Binding-site contacts:
Ligand atom O5 contacts residue HIS92 of chain 1.B at 3.3 Å.
Ligand atom O5 contacts residue ZN1 of chain 1.H at 3.0 Å.
Ligand atom S8 contacts residue VAL119 of chain 1.B at 3.8 Å.
Ligand atom S8 contacts residue LEU197 of chain 1.B at 3.8 Å.
Ligand atom N1 contacts residue HIS94 of chain 1.B at 3.2 Å (h-bond).
Ligand atom O5 contacts residue VAL140 of chain 1.B at 4.0 Å.
Ligand atom N1 contacts residue ZN1 of chain 1.H at 2.0 Å.
Ligand atom C20 contacts residue LEU132 of chain 1.B at 3.9 Å (hydrophobic).
Ligand atom C12 contacts residue GOL1 of chain 1.J at 3.6 Å.
Ligand atom O5 contacts residue HIS117 of chain 1.B at 3.7 Å.
Ligand atom S4 contacts residue HIS92 of chain 1.B at 3.6 Å.
Ligand atom C10 contacts residue THR199 of chain 1.B at 3.2 Å.
Ligand atom C10 contacts residue GOL1 of chain 1.J at 4.0 Å.
Ligand atom C7 contacts residue ZN1 of chain 1.H at 3.9 Å.
Ligand atom C22 contacts residue VAL128 of chain 1.B at 4.0 Å (hydrophobic).
Ligand atom O5 contacts residue TRP208 of chain 1.B at 3.8 Å.
Ligand atom O6 contacts residue LEU197 of chain 1.B at 3.5 Å.
Ligand atom C11 contacts residue THR199 of chain 1.B at 3.3 Å.
Ligand atom C23 contacts residue VAL128 of chain 1.B at 3.6 Å (hydrophobic).
Ligand atom C24 contacts residue VAL128 of chain 1.B at 3.6 Å (hydrophobic).
Ligand atom S4 contacts residue HIS117 of chain 1.B at 4.0 Å.
Ligand atom S4 contacts residue THR198 of chain 1.B at 3.9 Å.
Ligand atom O6 contacts residue THR198 of chain 1.B at 3.1 Å (h-bond).
Ligand atom N1 contacts residue GLU104 of chain 1.B at 3.5 Å (salt-bridge).
Ligand atom S8 contacts residue GOL1 of chain 1.J at 4.0 Å.
Ligand atom N1 contacts residue HIS92 of chain 1.B at 3.6 Å.
Ligand atom O5 contacts residue VAL119 of chain 1.B at 3.8 Å.
Ligand atom O6 contacts residue ZN1 of chain 1.H at 4.0 Å.
Ligand atom C9 contacts residue GOL1 of chain 1.J at 3.6 Å.
Ligand atom C18 contacts residue VAL128 of chain 1.B at 3.8 Å (hydrophobic).
Ligand atom S4 contacts residue ZN1 of chain 1.H at 2.7 Å.
Ligand atom C21 contacts residue LEU132 of chain 1.B at 3.6 Å (hydrophobic).
Ligand atom C7 contacts residue HIS92 of chain 1.B at 4.0 Å.
Ligand atom S8 contacts residue HIS92 of chain 1.B at 4.0 Å.
Ligand atom N1 contacts residue HIS117 of chain 1.B at 3.5 Å (h-bond).
Ligand atom N1 contacts residue THR198 of chain 1.B at 2.6 Å (h-bond).
Ligand atom C11 contacts residue LEU197 of chain 1.B at 4.0 Å (hydrophobic).
Ligand atom C17 contacts residue GOL1 of chain 1.J at 3.9 Å.
Ligand atom O6 contacts residue TRP208 of chain 1.B at 3.5 Å.
Ligand atom C19 contacts residue VAL128 of chain 1.B at 3.9 Å (hydrophobic).

Sequence of chain 1.B:
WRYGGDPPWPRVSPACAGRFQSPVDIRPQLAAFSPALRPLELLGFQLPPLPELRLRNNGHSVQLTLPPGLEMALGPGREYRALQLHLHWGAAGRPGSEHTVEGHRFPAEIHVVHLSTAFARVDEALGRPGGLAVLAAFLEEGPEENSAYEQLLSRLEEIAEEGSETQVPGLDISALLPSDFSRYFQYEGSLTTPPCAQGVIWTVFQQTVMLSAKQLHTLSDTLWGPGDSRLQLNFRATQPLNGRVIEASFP

A protein and the small-molecule ligand that binds it are described below.
Small molecule (SMILES): Cc1cc(-c2ccc(S(N)(=O)=O)s2)cnc1-c1cccc2ncccc12